Sequence of chain 2.B:
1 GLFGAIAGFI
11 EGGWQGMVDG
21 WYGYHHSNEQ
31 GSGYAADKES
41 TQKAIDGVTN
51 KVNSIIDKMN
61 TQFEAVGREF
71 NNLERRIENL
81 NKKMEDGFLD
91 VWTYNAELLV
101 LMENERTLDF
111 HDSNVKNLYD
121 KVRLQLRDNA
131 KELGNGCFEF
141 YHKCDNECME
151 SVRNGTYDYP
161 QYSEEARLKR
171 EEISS

Binding-site contacts:
Ligand atom C4 contacts residue ASN154 of chain 2.B at 4.3 Å.
Ligand atom C1 contacts residue THR156 of chain 2.B at 3.8 Å.
Ligand atom C3 contacts residue GLU147 of chain 2.B at 3.6 Å.
Ligand atom O4 contacts residue GLU147 of chain 2.B at 4.0 Å.
Ligand atom C2 contacts residue GLU147 of chain 2.B at 3.9 Å.
Ligand atom C8 contacts residue ASN154 of chain 2.B at 4.4 Å.
Ligand atom N2 contacts residue THR156 of chain 2.B at 4.4 Å.
Ligand atom C6 contacts residue GLU150 of chain 2.B at 4.0 Å.
Ligand atom C1 contacts residue GLU150 of chain 2.B at 3.9 Å.
Ligand atom C3 contacts residue ASN154 of chain 2.B at 3.8 Å.
Ligand atom O6 contacts residue GLU150 of chain 2.B at 4.0 Å.
Ligand atom C6 contacts residue SER151 of chain 2.B at 4.3 Å.
Ligand atom O6 contacts residue GLU147 of chain 2.B at 3.9 Å.
Ligand atom O7 contacts residue ASN154 of chain 2.B at 2.9 Å (h-bond).
Ligand atom C1 contacts residue ASN154 of chain 2.B at 1.4 Å.
Ligand atom C1 contacts residue GLU147 of chain 2.B at 3.8 Å.
Ligand atom N2 contacts residue GLU147 of chain 2.B at 3.8 Å.
Ligand atom C7 contacts residue ASN154 of chain 2.B at 3.1 Å.
Ligand atom C5 contacts residue ASN154 of chain 2.B at 3.7 Å.
Ligand atom C5 contacts residue GLU147 of chain 2.B at 4.1 Å.
Ligand atom C4 contacts residue GLU147 of chain 2.B at 4.2 Å.
Ligand atom O5 contacts residue ASN154 of chain 2.B at 2.4 Å (h-bond).
Ligand atom O5 contacts residue SER151 of chain 2.B at 4.3 Å.
Ligand atom C6 contacts residue GLU147 of chain 2.B at 3.4 Å.
Ligand atom C8 contacts residue THR156 of chain 2.B at 4.3 Å.
Ligand atom C2 contacts residue ASN154 of chain 2.B at 2.5 Å.
Ligand atom N2 contacts residue ASN154 of chain 2.B at 3.0 Å (h-bond).
Ligand atom O5 contacts residue THR156 of chain 2.B at 4.4 Å.
Ligand atom O5 contacts residue GLU150 of chain 2.B at 3.4 Å (salt-bridge).

A protein and the small-molecule ligand that binds it are described below.
Small molecule (SMILES): CC(=O)N[C@H]1[C@H](O[C@H]2[C@H](O)[C@@H](NC(C)=O)CO[C@@H]2CO)O[C@H](CO)[C@@H](O)[C@@H]1O